Sequence of chain 1.A:
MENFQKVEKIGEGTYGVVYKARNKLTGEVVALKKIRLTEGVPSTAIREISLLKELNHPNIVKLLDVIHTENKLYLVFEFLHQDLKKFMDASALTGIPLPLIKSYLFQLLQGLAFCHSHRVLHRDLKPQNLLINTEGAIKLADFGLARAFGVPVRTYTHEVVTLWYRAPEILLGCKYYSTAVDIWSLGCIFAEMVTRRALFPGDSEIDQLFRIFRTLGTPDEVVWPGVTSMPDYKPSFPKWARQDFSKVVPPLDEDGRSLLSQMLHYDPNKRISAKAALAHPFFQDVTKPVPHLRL

Binding-site contacts:
Ligand atom C2 contacts residue PHE80 of chain 1.A at 3.5 Å (hydrophobic).
Ligand atom C10 contacts residue LEU134 of chain 1.A at 3.5 Å (hydrophobic).
Ligand atom N8 contacts residue ASP145 of chain 1.A at 3.5 Å (salt-bridge).
Ligand atom N13 contacts residue LEU134 of chain 1.A at 3.9 Å.
Ligand atom C19 contacts residue HIS84 of chain 1.A at 3.4 Å.
Ligand atom N13 contacts residue GLU81 of chain 1.A at 3.8 Å.
Ligand atom N1 contacts residue LYS33 of chain 1.A at 3.5 Å (salt-bridge).
Ligand atom C17 contacts residue LEU83 of chain 1.A at 3.4 Å (hydrophobic).
Ligand atom N13 contacts residue PHE82 of chain 1.A at 4.0 Å.
Ligand atom C19 contacts residue ILE10 of chain 1.A at 4.1 Å (hydrophobic).
Ligand atom N11 contacts residue ALA31 of chain 1.A at 4.0 Å.
Ligand atom N13 contacts residue ALA31 of chain 1.A at 3.6 Å.
Ligand atom C17 contacts residue ILE10 of chain 1.A at 3.9 Å (hydrophobic).
Ligand atom N11 contacts residue LEU134 of chain 1.A at 3.7 Å.
Ligand atom C18 contacts residue ILE10 of chain 1.A at 3.3 Å (hydrophobic).
Ligand atom C12 contacts residue LEU134 of chain 1.A at 3.9 Å (hydrophobic).
Ligand atom C12 contacts residue ILE10 of chain 1.A at 3.9 Å (hydrophobic).
Ligand atom N9 contacts residue LYS33 of chain 1.A at 3.9 Å.
Ligand atom C15 contacts residue PHE80 of chain 1.A at 3.8 Å (hydrophobic).
Ligand atom C15 contacts residue VAL64 of chain 1.A at 3.9 Å (hydrophobic).
Ligand atom C14 contacts residue LEU83 of chain 1.A at 3.6 Å (hydrophobic).
Ligand atom C14 contacts residue LEU134 of chain 1.A at 3.6 Å (hydrophobic).
Ligand atom C14 contacts residue GLU81 of chain 1.A at 3.1 Å.
Ligand atom C12 contacts residue LEU83 of chain 1.A at 3.6 Å (hydrophobic).
Ligand atom C15 contacts residue GLU81 of chain 1.A at 3.9 Å.
Ligand atom C12 contacts residue ALA31 of chain 1.A at 3.8 Å (hydrophobic).
Ligand atom C15 contacts residue ALA31 of chain 1.A at 3.9 Å (hydrophobic).
Ligand atom N16 contacts residue LEU83 of chain 1.A at 2.9 Å (h-bond).
Ligand atom C7 contacts residue ASP145 of chain 1.A at 3.6 Å.
Ligand atom C3 contacts residue LEU134 of chain 1.A at 4.1 Å (hydrophobic).
Ligand atom C15 contacts residue LEU134 of chain 1.A at 3.5 Å (hydrophobic).
Ligand atom C19 contacts residue LEU83 of chain 1.A at 3.5 Å (hydrophobic).
Ligand atom N8 contacts residue LYS33 of chain 1.A at 3.3 Å (salt-bridge).
Ligand atom C14 contacts residue ALA31 of chain 1.A at 3.6 Å (hydrophobic).
Ligand atom N13 contacts residue LEU83 of chain 1.A at 3.0 Å (h-bond).
Ligand atom C19 contacts residue GLN85 of chain 1.A at 3.5 Å.
Ligand atom C10 contacts residue ALA31 of chain 1.A at 4.1 Å (hydrophobic).
Ligand atom C17 contacts residue LEU134 of chain 1.A at 3.9 Å (hydrophobic).
Ligand atom N16 contacts residue ILE10 of chain 1.A at 3.1 Å.
Ligand atom N1 contacts residue PHE80 of chain 1.A at 3.7 Å.

This protein binds this small molecule.
Small molecule (SMILES): c1cnn2ncc(-c3ccnc(NC4CC4)n3)c2c1